The small molecule below binds the protein below.
Small molecule (SMILES): C[C@H](F)Cn1ccc2nc(Nc3cnn(C4CCN(C)CC4)c3)nc(NC3(C)CC3)c2c1=O

Sequence of chain 1.B:
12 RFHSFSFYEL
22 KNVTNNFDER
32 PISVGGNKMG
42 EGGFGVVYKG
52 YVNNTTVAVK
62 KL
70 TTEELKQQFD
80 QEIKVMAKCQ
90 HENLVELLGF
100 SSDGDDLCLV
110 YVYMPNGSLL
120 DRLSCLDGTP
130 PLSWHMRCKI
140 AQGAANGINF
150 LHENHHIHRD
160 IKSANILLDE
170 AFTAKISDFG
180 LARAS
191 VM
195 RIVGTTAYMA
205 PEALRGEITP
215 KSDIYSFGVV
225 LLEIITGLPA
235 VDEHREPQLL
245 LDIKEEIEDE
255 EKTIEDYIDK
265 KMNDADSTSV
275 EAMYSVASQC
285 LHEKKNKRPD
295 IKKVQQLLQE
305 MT

Binding-site contacts:
Ligand atom C4 contacts residue TYR112 of chain 1.B at 3.8 Å (hydrophobic).
Ligand atom C11 contacts residue GLY41 of chain 1.B at 3.5 Å.
Ligand atom C9 contacts residue ALA59 of chain 1.B at 3.8 Å (hydrophobic).
Ligand atom C14 contacts residue PRO114 of chain 1.B at 3.4 Å (hydrophobic).
Ligand atom C14 contacts residue GLY116 of chain 1.B at 3.7 Å.
Ligand atom C7 contacts residue MET113 of chain 1.B at 3.5 Å (hydrophobic).
Ligand atom C14 contacts residue ASN115 of chain 1.B at 3.7 Å.
Ligand atom C11 contacts residue MET40 of chain 1.B at 3.6 Å (hydrophobic).
Ligand atom C2 contacts residue MET113 of chain 1.B at 3.1 Å (hydrophobic).
Ligand atom C21 contacts residue THR128 of chain 1.B at 3.6 Å.
Ligand atom O32 contacts residue VAL48 of chain 1.B at 3.7 Å.
Ligand atom C16 contacts residue ARG121 of chain 1.B at 3.5 Å.
Ligand atom N30 contacts residue MET113 of chain 1.B at 2.6 Å (h-bond).
Ligand atom C8 contacts residue VAL111 of chain 1.B at 3.4 Å (hydrophobic).
Ligand atom C3 contacts residue LEU166 of chain 1.B at 3.7 Å (hydrophobic).
Ligand atom C4 contacts residue MET113 of chain 1.B at 3.2 Å (hydrophobic).
Ligand atom C8 contacts residue LEU166 of chain 1.B at 3.7 Å (hydrophobic).
Ligand atom C10 contacts residue LEU166 of chain 1.B at 3.6 Å (hydrophobic).
Ligand atom C8 contacts residue ALA59 of chain 1.B at 3.4 Å (hydrophobic).
Ligand atom F33 contacts residue LEU166 of chain 1.B at 3.5 Å.
Ligand atom C22 contacts residue TYR110 of chain 1.B at 3.6 Å (hydrophobic).
Ligand atom C2 contacts residue PRO114 of chain 1.B at 3.5 Å (hydrophobic).
Ligand atom C1 contacts residue MET40 of chain 1.B at 3.8 Å (hydrophobic).
Ligand atom C4 contacts residue GLY116 of chain 1.B at 3.5 Å.
Ligand atom N25 contacts residue MET113 of chain 1.B at 3.1 Å (h-bond).
Ligand atom C9 contacts residue LEU166 of chain 1.B at 3.6 Å (hydrophobic).
Ligand atom C2 contacts residue GLY116 of chain 1.B at 3.3 Å.
Ligand atom C13 contacts residue ILE33 of chain 1.B at 3.4 Å (hydrophobic).
Ligand atom C9 contacts residue TYR110 of chain 1.B at 3.6 Å (hydrophobic).
Ligand atom F33 contacts residue SER176 of chain 1.B at 3.1 Å.
Ligand atom C20 contacts residue TYR110 of chain 1.B at 3.5 Å (hydrophobic).
Ligand atom C14 contacts residue ARG121 of chain 1.B at 3.4 Å.
Ligand atom C19 contacts residue SER117 of chain 1.B at 3.8 Å.
Ligand atom C5 contacts residue LEU166 of chain 1.B at 3.7 Å (hydrophobic).
Ligand atom F33 contacts residue VAL94 of chain 1.B at 3.3 Å.
Ligand atom C5 contacts residue ALA59 of chain 1.B at 3.6 Å (hydrophobic).
Ligand atom N30 contacts residue TYR112 of chain 1.B at 3.6 Å.
Ligand atom C2 contacts residue TYR112 of chain 1.B at 3.6 Å (hydrophobic).
Ligand atom N28 contacts residue LEU166 of chain 1.B at 3.6 Å.
Ligand atom C12 contacts residue GLY41 of chain 1.B at 3.8 Å.